Binding-site contacts:
Ligand atom C12 contacts residue TYR40 of chain 1.B at 3.5 Å (hydrophobic).
Ligand atom C8 contacts residue TYR35 of chain 1.B at 3.4 Å (hydrophobic).
Ligand atom CL1 contacts residue TYR85 of chain 1.B at 3.7 Å.
Ligand atom N1 contacts residue ASP267 of chain 1.B at 3.7 Å.
Ligand atom C8 contacts residue TYR40 of chain 1.B at 3.4 Å (hydrophobic).
Ligand atom C3 contacts residue GLU219 of chain 1.B at 3.2 Å.
Ligand atom C9 contacts residue TYR35 of chain 1.B at 3.8 Å (hydrophobic).
Ligand atom CL1 contacts residue GLY54 of chain 1.B at 3.6 Å.
Ligand atom O1 contacts residue GLU219 of chain 1.B at 2.4 Å (salt-bridge).
Ligand atom C8 contacts residue ASN39 of chain 1.B at 3.7 Å.
Ligand atom C14 contacts residue GLY54 of chain 1.B at 3.7 Å.
Ligand atom CL1 contacts residue TYR126 of chain 1.B at 3.7 Å.
Ligand atom C3 contacts residue ASP267 of chain 1.B at 3.4 Å.
Ligand atom C11 contacts residue TYR40 of chain 1.B at 3.5 Å (hydrophobic).
Ligand atom C11 contacts residue ASN39 of chain 1.B at 3.7 Å.
Ligand atom C6 contacts residue PHE182 of chain 1.B at 3.6 Å (hydrophobic).
Ligand atom C1 contacts residue TYR222 of chain 1.B at 3.5 Å (hydrophobic).
Ligand atom C7 contacts residue ASN39 of chain 1.B at 3.6 Å.
Ligand atom C16 contacts residue ASN39 of chain 1.B at 3.7 Å.
Ligand atom C1 contacts residue GLU219 of chain 1.B at 3.5 Å.
Ligand atom C15 contacts residue TYR126 of chain 1.B at 3.6 Å (hydrophobic).
Ligand atom O3 contacts residue MET258 of chain 1.B at 3.7 Å.
Ligand atom C16 contacts residue ARG44 of chain 1.B at 3.6 Å.
Ligand atom C7 contacts residue PHE182 of chain 1.B at 3.6 Å (hydrophobic).
Ligand atom C10 contacts residue TYR35 of chain 1.B at 3.1 Å (hydrophobic).
Ligand atom CL1 contacts residue LEU58 of chain 1.B at 3.5 Å.
Ligand atom O3 contacts residue ARG44 of chain 1.B at 3.0 Å.
Ligand atom O2 contacts residue VAL53 of chain 1.B at 3.1 Å.
Ligand atom C15 contacts residue GLY54 of chain 1.B at 3.3 Å.
Ligand atom C5 contacts residue ASN39 of chain 1.B at 3.7 Å.
Ligand atom C4 contacts residue PHE182 of chain 1.B at 3.7 Å (hydrophobic).
Ligand atom O1 contacts residue ALA186 of chain 1.B at 3.5 Å.
Ligand atom C7 contacts residue TYR40 of chain 1.B at 3.3 Å (hydrophobic).
Ligand atom C8 contacts residue PHE182 of chain 1.B at 3.6 Å (hydrophobic).
Ligand atom C9 contacts residue ASN39 of chain 1.B at 3.6 Å.
Ligand atom C4 contacts residue ASN39 of chain 1.B at 3.6 Å.
Ligand atom O1 contacts residue TYR222 of chain 1.B at 3.4 Å.
Ligand atom N1 contacts residue GLU219 of chain 1.B at 2.8 Å (salt-bridge).
Ligand atom C5 contacts residue ARG44 of chain 1.B at 3.7 Å.
Ligand atom N2 contacts residue ASN39 of chain 1.B at 3.0 Å (h-bond).

Sequence of chain 1.B:
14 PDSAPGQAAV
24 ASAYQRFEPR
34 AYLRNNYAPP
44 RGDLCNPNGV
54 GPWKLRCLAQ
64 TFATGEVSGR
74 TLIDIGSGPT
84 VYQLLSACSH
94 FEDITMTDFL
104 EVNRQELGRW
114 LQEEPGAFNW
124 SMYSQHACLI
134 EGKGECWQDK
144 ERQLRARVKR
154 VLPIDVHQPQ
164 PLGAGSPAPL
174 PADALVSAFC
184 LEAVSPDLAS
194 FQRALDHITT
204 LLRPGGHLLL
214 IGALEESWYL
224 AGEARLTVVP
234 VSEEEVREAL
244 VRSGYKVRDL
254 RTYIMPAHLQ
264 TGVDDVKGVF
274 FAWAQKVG

A protein and the small-molecule ligand that binds it are described below.
Small molecule (SMILES): O=S(=O)(Nc1ccc(Cl)cc1)c1ccc2c(c1)CN[C@@H](CO)C2